Sequence of chain 1.C:
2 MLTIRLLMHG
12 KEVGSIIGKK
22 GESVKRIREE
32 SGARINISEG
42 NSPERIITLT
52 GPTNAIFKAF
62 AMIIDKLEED

Binding-site contacts:
Ligand atom C4' contacts residue ARG29 of chain 1.C at 3.7 Å.
Ligand atom C4 contacts residue GLU40 of chain 1.C at 3.5 Å.
Ligand atom O3' contacts residue LYS20 of chain 1.C at 3.7 Å.
Ligand atom C5 contacts residue GLY15 of chain 1.C at 3.7 Å.
Ligand atom C2 contacts residue GLU40 of chain 1.C at 3.6 Å.
Ligand atom C5 contacts residue SER16 of chain 1.C at 3.6 Å.
Ligand atom O2 contacts residue LYS20 of chain 1.C at 3.6 Å.
Ligand atom C4 contacts residue ASN42 of chain 1.C at 3.7 Å.
Ligand atom N1 contacts residue GLY15 of chain 1.C at 3.4 Å (h-bond).
Ligand atom C6 contacts residue GLY15 of chain 1.C at 3.5 Å.
Ligand atom C2' contacts residue ARG29 of chain 1.C at 3.7 Å.
Ligand atom C2 contacts residue ILE18 of chain 1.C at 3.7 Å (hydrophobic).
Ligand atom O4' contacts residue GLY22 of chain 1.C at 3.5 Å.
Ligand atom O3' contacts residue GLY19 of chain 1.C at 3.7 Å.
Ligand atom N4 contacts residue SER16 of chain 1.C at 3.4 Å.
Ligand atom N3 contacts residue ASN42 of chain 1.C at 3.3 Å (h-bond).
Ligand atom N3 contacts residue GLU40 of chain 1.C at 2.7 Å (salt-bridge).
Ligand atom O2 contacts residue GLU40 of chain 1.C at 3.6 Å.
Ligand atom O4' contacts residue ILE18 of chain 1.C at 3.3 Å.
Ligand atom O4' contacts residue ARG29 of chain 1.C at 3.4 Å (salt-bridge).
Ligand atom C4' contacts residue ILE18 of chain 1.C at 3.6 Å (hydrophobic).
Ligand atom C2 contacts residue ARG46 of chain 1.C at 3.5 Å.
Ligand atom N4 contacts residue ASN42 of chain 1.C at 3.7 Å.
Ligand atom OP1 contacts residue LYS21 of chain 1.C at 2.7 Å (salt-bridge).
Ligand atom C2' contacts residue GLY15 of chain 1.C at 3.5 Å.
Ligand atom O3' contacts residue LYS26 of chain 1.C at 3.7 Å.
Ligand atom N4 contacts residue GLY11 of chain 1.C at 3.1 Å (h-bond).
Ligand atom N4 contacts residue ILE38 of chain 1.C at 3.0 Å (h-bond).
Ligand atom OP1 contacts residue LYS26 of chain 1.C at 3.5 Å.
Ligand atom O4' contacts residue LYS20 of chain 1.C at 3.7 Å.
Ligand atom N4 contacts residue GLY15 of chain 1.C at 3.5 Å (h-bond).
Ligand atom N4 contacts residue SER39 of chain 1.C at 3.6 Å.
Ligand atom N3 contacts residue ARG46 of chain 1.C at 3.0 Å (salt-bridge).
Ligand atom C4 contacts residue SER16 of chain 1.C at 3.6 Å.
Ligand atom P contacts residue LYS21 of chain 1.C at 3.6 Å.
Ligand atom N4 contacts residue GLU40 of chain 1.C at 2.8 Å (salt-bridge).
Ligand atom O2 contacts residue ARG29 of chain 1.C at 2.9 Å (salt-bridge).
Ligand atom O2 contacts residue ARG46 of chain 1.C at 2.7 Å (salt-bridge).
Ligand atom O2 contacts residue ILE18 of chain 1.C at 3.5 Å.
Ligand atom C2' contacts residue GLY19 of chain 1.C at 3.7 Å.

A protein and the small-molecule ligand that binds it are described below.
Small molecule (SMILES): Nc1ccn([C@H]2C[C@H](O[P](=O)(O)OC[C@H]3O[C@@H](n4ccc(N)nc4=O)C[C@@H]3O[P](=O)(O)OC[C@H]3O[C@@H](n4ccc(N)nc4=O)C[C@@H]3O[P](=O)(O)OC[C@H]3O[C@@H](n4ccc(N)nc4=O)C[C@@H]3O)[C@@H](COP(=O)=O)O2)c(=O)n1